This small molecule binds to this protein.
Small molecule (SMILES): CC(=O)N[C@@H]1[C@@H](O)[C@H](O)[C@@H](CO)O[C@H]1O

Sequence of chain 1.A:
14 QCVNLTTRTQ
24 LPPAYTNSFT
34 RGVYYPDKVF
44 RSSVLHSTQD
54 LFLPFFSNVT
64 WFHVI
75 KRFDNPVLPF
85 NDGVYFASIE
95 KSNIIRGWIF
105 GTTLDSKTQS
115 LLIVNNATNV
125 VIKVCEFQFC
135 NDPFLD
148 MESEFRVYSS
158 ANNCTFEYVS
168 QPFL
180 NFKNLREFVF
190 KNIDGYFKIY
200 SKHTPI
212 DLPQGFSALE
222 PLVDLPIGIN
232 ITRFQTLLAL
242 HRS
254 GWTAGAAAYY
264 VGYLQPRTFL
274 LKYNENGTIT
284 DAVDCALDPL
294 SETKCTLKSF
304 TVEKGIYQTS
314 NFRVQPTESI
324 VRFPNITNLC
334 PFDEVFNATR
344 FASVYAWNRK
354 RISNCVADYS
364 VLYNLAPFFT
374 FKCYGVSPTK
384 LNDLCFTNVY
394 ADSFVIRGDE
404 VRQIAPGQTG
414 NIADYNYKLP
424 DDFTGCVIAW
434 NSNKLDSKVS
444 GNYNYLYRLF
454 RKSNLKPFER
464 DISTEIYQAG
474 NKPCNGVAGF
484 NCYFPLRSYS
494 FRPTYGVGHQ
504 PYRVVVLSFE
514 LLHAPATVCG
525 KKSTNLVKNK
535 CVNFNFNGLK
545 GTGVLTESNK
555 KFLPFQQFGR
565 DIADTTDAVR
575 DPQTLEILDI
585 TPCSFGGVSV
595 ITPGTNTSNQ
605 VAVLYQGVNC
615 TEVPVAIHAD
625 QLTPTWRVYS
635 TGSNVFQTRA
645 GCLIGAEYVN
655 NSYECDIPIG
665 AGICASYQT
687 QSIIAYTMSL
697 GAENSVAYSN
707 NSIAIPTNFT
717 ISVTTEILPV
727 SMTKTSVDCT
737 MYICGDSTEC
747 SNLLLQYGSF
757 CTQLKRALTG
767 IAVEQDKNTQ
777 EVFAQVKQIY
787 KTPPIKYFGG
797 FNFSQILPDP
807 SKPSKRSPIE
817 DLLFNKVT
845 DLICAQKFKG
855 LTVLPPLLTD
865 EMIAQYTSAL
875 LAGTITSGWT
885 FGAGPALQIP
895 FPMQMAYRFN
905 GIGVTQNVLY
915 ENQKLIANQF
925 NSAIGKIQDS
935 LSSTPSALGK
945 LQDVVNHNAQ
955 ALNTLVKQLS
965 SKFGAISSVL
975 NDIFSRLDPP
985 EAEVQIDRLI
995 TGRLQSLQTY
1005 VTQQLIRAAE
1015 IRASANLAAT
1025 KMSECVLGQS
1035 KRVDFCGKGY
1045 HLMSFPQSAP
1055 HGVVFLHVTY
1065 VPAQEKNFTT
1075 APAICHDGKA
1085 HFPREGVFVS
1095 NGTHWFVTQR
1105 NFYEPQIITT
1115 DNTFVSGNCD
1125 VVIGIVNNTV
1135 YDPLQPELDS

Binding-site contacts:
Ligand atom C3 contacts residue ASN613 of chain 1.A at 3.8 Å.
Ligand atom O7 contacts residue GLN641 of chain 1.A at 4.0 Å.
Ligand atom O5 contacts residue ASN613 of chain 1.A at 2.4 Å (h-bond).
Ligand atom C6 contacts residue ASN613 of chain 1.A at 4.5 Å.
Ligand atom O6 contacts residue ASN613 of chain 1.A at 4.5 Å.
Ligand atom O7 contacts residue ASN613 of chain 1.A at 3.7 Å.
Ligand atom C5 contacts residue ASN613 of chain 1.A at 3.7 Å.
Ligand atom C1 contacts residue ASN613 of chain 1.A at 1.4 Å.
Ligand atom C4 contacts residue ASN613 of chain 1.A at 4.2 Å.
Ligand atom O6 contacts residue THR615 of chain 1.A at 4.4 Å.
Ligand atom C2 contacts residue ASN613 of chain 1.A at 2.5 Å.
Ligand atom N2 contacts residue ASN613 of chain 1.A at 2.9 Å (h-bond).
Ligand atom C7 contacts residue ASN613 of chain 1.A at 3.5 Å.